Binding-site contacts:
Ligand atom O4 contacts residue SER300 of chain 1.A at 2.8 Å (h-bond).
Ligand atom O2 contacts residue ASP234 of chain 1.A at 3.8 Å.
Ligand atom O2 contacts residue PHE304 of chain 1.A at 3.5 Å.
Ligand atom O4 contacts residue TYR217 of chain 1.A at 2.8 Å (h-bond).
Ligand atom C5 contacts residue TYR217 of chain 1.A at 3.9 Å (hydrophobic).
Ligand atom C3 contacts residue TYR217 of chain 1.A at 3.5 Å (hydrophobic).
Ligand atom O3 contacts residue SER300 of chain 1.A at 4.0 Å.
Ligand atom O2 contacts residue HIS232 of chain 1.A at 3.5 Å (h-bond).
Ligand atom C4 contacts residue SER300 of chain 1.A at 3.9 Å.
Ligand atom C2 contacts residue VAL229 of chain 1.A at 4.2 Å (hydrophobic).
Ligand atom C3 contacts residue SER300 of chain 1.A at 4.1 Å.
Ligand atom C1 contacts residue PHE304 of chain 1.A at 3.7 Å (hydrophobic).
Ligand atom O5 contacts residue HIS232 of chain 1.A at 3.2 Å.
Ligand atom O1 contacts residue ASN215 of chain 1.A at 3.2 Å (h-bond).
Ligand atom C3 contacts residue VAL229 of chain 1.A at 4.0 Å (hydrophobic).
Ligand atom C1 contacts residue ASN215 of chain 1.A at 4.2 Å.
Ligand atom C3 contacts residue ASN215 of chain 1.A at 3.5 Å.
Ligand atom C4 contacts residue ILE241 of chain 1.A at 4.5 Å (hydrophobic).
Ligand atom O3 contacts residue ARG298 of chain 1.A at 3.1 Å (salt-bridge).
Ligand atom C5 contacts residue ARG298 of chain 1.A at 3.6 Å.
Ligand atom O1 contacts residue PHE304 of chain 1.A at 3.3 Å.
Ligand atom C4 contacts residue TYR217 of chain 1.A at 4.2 Å (hydrophobic).
Ligand atom O1 contacts residue ALA302 of chain 1.A at 3.6 Å.
Ligand atom O3 contacts residue LEU249 of chain 1.A at 4.1 Å.
Ligand atom O4 contacts residue ARG298 of chain 1.A at 2.8 Å (salt-bridge).
Ligand atom O1 contacts residue LYS213 of chain 1.A at 4.3 Å.
Ligand atom O4 contacts residue ASN215 of chain 1.A at 4.2 Å.
Ligand atom O5 contacts residue HIS288 of chain 1.A at 3.5 Å (h-bond).
Ligand atom C4 contacts residue ASN215 of chain 1.A at 4.2 Å.
Ligand atom C1 contacts residue ALA302 of chain 1.A at 4.5 Å (hydrophobic).
Ligand atom O3 contacts residue ILE241 of chain 1.A at 4.2 Å.
Ligand atom O5 contacts residue VAL229 of chain 1.A at 3.8 Å.
Ligand atom C1 contacts residue HIS232 of chain 1.A at 4.4 Å.
Ligand atom C5 contacts residue SER300 of chain 1.A at 3.4 Å.
Ligand atom C2 contacts residue ASN215 of chain 1.A at 4.4 Å.
Ligand atom C2 contacts residue HIS232 of chain 1.A at 4.3 Å.

Sequence of chain 1.A:
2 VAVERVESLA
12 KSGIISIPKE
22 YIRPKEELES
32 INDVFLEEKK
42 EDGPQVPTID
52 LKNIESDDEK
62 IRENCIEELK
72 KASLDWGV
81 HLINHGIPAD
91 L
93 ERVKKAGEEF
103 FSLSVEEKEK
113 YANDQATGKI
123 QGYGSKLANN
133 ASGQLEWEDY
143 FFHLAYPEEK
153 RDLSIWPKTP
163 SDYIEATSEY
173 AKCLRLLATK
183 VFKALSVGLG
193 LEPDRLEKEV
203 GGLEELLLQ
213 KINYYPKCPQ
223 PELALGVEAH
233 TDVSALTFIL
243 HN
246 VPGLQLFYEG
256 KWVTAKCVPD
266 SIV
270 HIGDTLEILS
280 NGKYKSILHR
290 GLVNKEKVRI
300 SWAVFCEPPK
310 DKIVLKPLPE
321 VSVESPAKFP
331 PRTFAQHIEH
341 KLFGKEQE

The protein below binds the small molecule below.
Small molecule (SMILES): O=C(O)CCC(=O)C(=O)O